A small-molecule ligand and the protein it binds are described below.
Small molecule (SMILES): CC(=O)N[C@@H]1[C@@H](O)[C@H](O)[C@@H](CO)O[C@H]1O

Sequence of chain 1.C:
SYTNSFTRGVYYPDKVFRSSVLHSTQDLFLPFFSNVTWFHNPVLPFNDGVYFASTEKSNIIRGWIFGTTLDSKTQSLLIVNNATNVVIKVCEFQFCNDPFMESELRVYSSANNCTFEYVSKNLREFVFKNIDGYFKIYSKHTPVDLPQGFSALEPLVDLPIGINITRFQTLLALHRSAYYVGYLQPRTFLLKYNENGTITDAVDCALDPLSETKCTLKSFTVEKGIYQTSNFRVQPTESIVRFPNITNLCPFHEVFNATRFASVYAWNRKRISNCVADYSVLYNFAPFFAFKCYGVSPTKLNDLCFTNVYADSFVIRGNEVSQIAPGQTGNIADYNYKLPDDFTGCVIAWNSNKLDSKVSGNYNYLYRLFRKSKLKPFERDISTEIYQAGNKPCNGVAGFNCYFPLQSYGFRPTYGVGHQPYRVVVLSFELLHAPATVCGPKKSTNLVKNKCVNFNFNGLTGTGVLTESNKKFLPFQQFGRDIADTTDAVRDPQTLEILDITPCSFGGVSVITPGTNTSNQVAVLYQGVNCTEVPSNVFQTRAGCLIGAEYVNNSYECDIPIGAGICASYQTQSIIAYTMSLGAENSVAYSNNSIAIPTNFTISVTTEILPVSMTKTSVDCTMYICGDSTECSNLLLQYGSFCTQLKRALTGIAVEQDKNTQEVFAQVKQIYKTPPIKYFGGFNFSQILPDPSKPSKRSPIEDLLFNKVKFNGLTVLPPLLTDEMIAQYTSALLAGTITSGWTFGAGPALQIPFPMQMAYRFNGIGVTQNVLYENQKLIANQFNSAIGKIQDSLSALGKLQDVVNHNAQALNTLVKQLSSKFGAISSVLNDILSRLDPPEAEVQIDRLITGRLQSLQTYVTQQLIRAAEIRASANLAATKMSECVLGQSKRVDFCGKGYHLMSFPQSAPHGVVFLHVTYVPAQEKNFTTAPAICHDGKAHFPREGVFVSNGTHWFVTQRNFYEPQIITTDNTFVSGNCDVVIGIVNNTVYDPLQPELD

Binding-site contacts:
Ligand atom C1 contacts residue ASN280 of chain 1.C at 1.4 Å.
Ligand atom O6 contacts residue GLU279 of chain 1.C at 3.6 Å.
Ligand atom C6 contacts residue ASN278 of chain 1.C at 4.4 Å.
Ligand atom O6 contacts residue ASN280 of chain 1.C at 4.1 Å.
Ligand atom C7 contacts residue ASN280 of chain 1.C at 3.7 Å.
Ligand atom C8 contacts residue ASN280 of chain 1.C at 4.0 Å.
Ligand atom O5 contacts residue ASN278 of chain 1.C at 3.8 Å.
Ligand atom C2 contacts residue ASN280 of chain 1.C at 2.5 Å.
Ligand atom O6 contacts residue ASN278 of chain 1.C at 3.4 Å (h-bond).
Ligand atom N2 contacts residue ASN280 of chain 1.C at 3.0 Å (h-bond).
Ligand atom O5 contacts residue ASN280 of chain 1.C at 2.3 Å (h-bond).
Ligand atom C5 contacts residue ASN280 of chain 1.C at 3.6 Å.
Ligand atom C3 contacts residue ASN280 of chain 1.C at 3.8 Å.
Ligand atom C6 contacts residue GLU279 of chain 1.C at 4.4 Å.
Ligand atom C4 contacts residue ASN280 of chain 1.C at 4.2 Å.